Sequence of chain 1.A:
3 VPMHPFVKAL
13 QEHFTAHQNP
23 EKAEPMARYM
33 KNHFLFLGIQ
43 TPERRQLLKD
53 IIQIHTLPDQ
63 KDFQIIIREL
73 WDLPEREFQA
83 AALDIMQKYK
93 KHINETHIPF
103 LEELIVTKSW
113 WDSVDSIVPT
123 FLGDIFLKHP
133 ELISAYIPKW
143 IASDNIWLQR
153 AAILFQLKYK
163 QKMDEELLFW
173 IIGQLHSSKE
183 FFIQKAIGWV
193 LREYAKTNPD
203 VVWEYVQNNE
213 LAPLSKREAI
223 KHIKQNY

Binding-site contacts:
Ligand atom C14 contacts residue DG7 of chain 1.C at 3.5 Å.
Ligand atom C5 contacts residue DA5 of chain 1.B at 3.6 Å.
Ligand atom C10 contacts residue DG7 of chain 1.C at 3.6 Å.
Ligand atom C18 contacts residue TYR31 of chain 1.A at 3.4 Å (hydrophobic).
Ligand atom N04 contacts residue DT6 of chain 1.C at 3.5 Å.
Ligand atom N6 contacts residue DA7 of chain 1.B at 3.5 Å (h-bond).
Ligand atom N9 contacts residue DA7 of chain 1.B at 3.5 Å (h-bond).
Ligand atom C2 contacts residue DT5 of chain 1.C at 3.4 Å.
Ligand atom C08 contacts residue ORP6 of chain 1.B at 3.6 Å.
Ligand atom C6 contacts residue DA7 of chain 1.B at 3.3 Å.
Ligand atom N1 contacts residue DA5 of chain 1.B at 3.2 Å (h-bond).
Ligand atom C26 contacts residue DT6 of chain 1.C at 3.5 Å.
Ligand atom C5 contacts residue DA7 of chain 1.B at 3.4 Å.
Ligand atom O47 contacts residue GLN42 of chain 1.A at 3.2 Å (h-bond).
Ligand atom O contacts residue MET32 of chain 1.A at 3.5 Å.
Ligand atom C01 contacts residue DA5 of chain 1.B at 3.5 Å.
Ligand atom C21 contacts residue DT5 of chain 1.C at 3.5 Å.
Ligand atom N1 contacts residue DT5 of chain 1.C at 2.9 Å (h-bond).
Ligand atom C6 contacts residue DA5 of chain 1.B at 3.4 Å.
Ligand atom C4 contacts residue DA7 of chain 1.B at 3.5 Å.
Ligand atom N7 contacts residue DA7 of chain 1.B at 3.3 Å.
Ligand atom C3M contacts residue TYR31 of chain 1.A at 3.1 Å (hydrophobic).
Ligand atom C09 contacts residue ORP6 of chain 1.B at 3.4 Å.
Ligand atom C11 contacts residue DG7 of chain 1.C at 3.5 Å.
Ligand atom O48 contacts residue GLN42 of chain 1.A at 3.4 Å (h-bond).
Ligand atom C8 contacts residue DA7 of chain 1.B at 3.3 Å.
Ligand atom C14 contacts residue DT6 of chain 1.C at 3.1 Å.
Ligand atom C8 contacts residue DA5 of chain 1.B at 3.3 Å.
Ligand atom N6 contacts residue DT5 of chain 1.C at 3.2 Å (h-bond).
Ligand atom O47 contacts residue MET28 of chain 1.A at 3.4 Å.
Ligand atom C2 contacts residue DT6 of chain 1.C at 3.3 Å.
Ligand atom C07 contacts residue ORP6 of chain 1.B at 3.1 Å.
Ligand atom N6 contacts residue DT4 of chain 1.C at 3.0 Å (h-bond).
Ligand atom N9 contacts residue ORP6 of chain 1.B at 3.3 Å.
Ligand atom N01 contacts residue ORP6 of chain 1.B at 3.2 Å (h-bond).
Ligand atom C19 contacts residue TYR31 of chain 1.A at 3.5 Å (hydrophobic).
Ligand atom C13 contacts residue DG7 of chain 1.C at 3.3 Å.
Ligand atom N6 contacts residue DA5 of chain 1.B at 3.3 Å.
Ligand atom C2 contacts residue DA5 of chain 1.B at 3.5 Å.
Ligand atom C05 contacts residue DC8 of chain 1.C at 3.6 Å.

A small-molecule ligand and the protein it binds are described below.
Small molecule (SMILES): COc1cc2[nH]c(C(=O)N3C[C@@H](Cn4cnc(N)c5ncnc4-5)c4c3cc(O)c3[nH]c(C(=O)N5CCc6c5c(O)c(OC)c5[nH]c(C(=O)SC)cc65)cc43)cc2cc1O